Sequence of chain 3.A:
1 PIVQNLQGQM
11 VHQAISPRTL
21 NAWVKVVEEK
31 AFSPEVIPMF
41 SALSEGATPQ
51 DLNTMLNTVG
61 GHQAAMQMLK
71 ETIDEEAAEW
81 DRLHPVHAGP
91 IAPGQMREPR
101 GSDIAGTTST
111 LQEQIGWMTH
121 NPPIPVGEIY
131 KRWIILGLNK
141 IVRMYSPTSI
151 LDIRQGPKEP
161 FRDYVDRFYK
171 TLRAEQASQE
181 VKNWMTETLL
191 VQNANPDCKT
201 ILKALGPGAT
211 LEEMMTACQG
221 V

This small molecule binds to this protein.
Small molecule (SMILES): Cc1[nH]c2ccccc2c1CC(=O)N[C@@H](Cc1ccccc1)C(=O)N(C)c1ccccc1

Sequence of chain 5.A:
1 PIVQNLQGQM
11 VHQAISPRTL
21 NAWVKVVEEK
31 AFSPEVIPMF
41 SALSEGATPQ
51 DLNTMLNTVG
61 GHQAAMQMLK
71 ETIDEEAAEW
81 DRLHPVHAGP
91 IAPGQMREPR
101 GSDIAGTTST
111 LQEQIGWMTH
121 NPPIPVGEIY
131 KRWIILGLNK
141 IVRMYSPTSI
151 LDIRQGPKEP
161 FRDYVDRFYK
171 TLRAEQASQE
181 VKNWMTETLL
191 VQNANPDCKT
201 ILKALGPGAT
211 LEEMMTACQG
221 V

Binding-site contacts:
Ligand atom C6 contacts residue ASN53 of chain 3.A at 3.5 Å.
Ligand atom C22 contacts residue THR107 of chain 3.A at 3.8 Å.
Ligand atom C31 contacts residue LYS70 of chain 3.A at 3.6 Å.
Ligand atom C2 contacts residue GLN63 of chain 3.A at 3.5 Å.
Ligand atom C23 contacts residue ASN57 of chain 3.A at 3.4 Å.
Ligand atom C18 contacts residue THR107 of chain 3.A at 3.7 Å.
Ligand atom C1 contacts residue LYS70 of chain 3.A at 3.5 Å.
Ligand atom C10 contacts residue MET66 of chain 3.A at 3.6 Å (hydrophobic).
Ligand atom C6 contacts residue ASN57 of chain 3.A at 3.5 Å.
Ligand atom C26 contacts residue LYS70 of chain 3.A at 3.3 Å.
Ligand atom C27 contacts residue LYS70 of chain 3.A at 3.7 Å.
Ligand atom C27 contacts residue ARG173 of chain 5.A at 3.7 Å.
Ligand atom N3 contacts residue GLN63 of chain 3.A at 2.7 Å (h-bond).
Ligand atom N4 contacts residue ASN57 of chain 3.A at 2.6 Å (h-bond).
Ligand atom C29 contacts residue ARG173 of chain 5.A at 3.8 Å.
Ligand atom C17 contacts residue THR107 of chain 3.A at 3.7 Å.
Ligand atom O24 contacts residue LYS70 of chain 3.A at 2.9 Å (salt-bridge).
Ligand atom N3 contacts residue ARG173 of chain 5.A at 3.6 Å.
Ligand atom C16 contacts residue ASN53 of chain 3.A at 3.7 Å.
Ligand atom C9 contacts residue LEU56 of chain 3.A at 3.8 Å (hydrophobic).
Ligand atom O14 contacts residue ASN57 of chain 3.A at 3.2 Å (h-bond).
Ligand atom C22 contacts residue ALA105 of chain 3.A at 3.5 Å (hydrophobic).
Ligand atom C2 contacts residue ARG173 of chain 5.A at 3.5 Å.
Ligand atom C11 contacts residue LYS70 of chain 3.A at 3.4 Å.
Ligand atom C27 contacts residue GLN63 of chain 3.A at 3.9 Å.
Ligand atom C32 contacts residue GLN63 of chain 3.A at 3.4 Å.
Ligand atom C23 contacts residue LYS70 of chain 3.A at 3.5 Å.
Ligand atom C22 contacts residue TYR130 of chain 3.A at 3.5 Å (hydrophobic).
Ligand atom C32 contacts residue ASN57 of chain 3.A at 3.8 Å.
Ligand atom C30 contacts residue LYS182 of chain 5.A at 3.8 Å.
Ligand atom C22 contacts residue ASN53 of chain 3.A at 3.4 Å.
Ligand atom C25 contacts residue ASN57 of chain 3.A at 3.2 Å.
Ligand atom C8 contacts residue ASN57 of chain 3.A at 3.5 Å.
Ligand atom C32 contacts residue ARG173 of chain 5.A at 3.4 Å.
Ligand atom C8 contacts residue LEU56 of chain 3.A at 3.6 Å (hydrophobic).
Ligand atom C28 contacts residue TYR169 of chain 5.A at 3.7 Å (hydrophobic).
Ligand atom C5 contacts residue ASN57 of chain 3.A at 3.6 Å.
Ligand atom C28 contacts residue ARG173 of chain 5.A at 3.5 Å.
Ligand atom C16 contacts residue THR107 of chain 3.A at 3.8 Å.
Ligand atom C21 contacts residue TYR130 of chain 3.A at 3.4 Å (hydrophobic).